Sequence of chain 1.D:
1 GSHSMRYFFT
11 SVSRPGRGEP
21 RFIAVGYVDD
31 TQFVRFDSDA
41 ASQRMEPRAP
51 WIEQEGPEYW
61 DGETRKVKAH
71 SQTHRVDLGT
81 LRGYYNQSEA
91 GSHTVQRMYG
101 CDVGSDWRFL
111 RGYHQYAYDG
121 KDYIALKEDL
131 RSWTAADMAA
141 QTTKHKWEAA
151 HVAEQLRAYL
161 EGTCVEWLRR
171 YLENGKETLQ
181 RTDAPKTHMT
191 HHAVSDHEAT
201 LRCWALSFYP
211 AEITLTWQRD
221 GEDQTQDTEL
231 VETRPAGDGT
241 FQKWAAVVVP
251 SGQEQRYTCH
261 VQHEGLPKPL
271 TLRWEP

This protein binds this small molecule.
Small molecule (SMILES): CC[C@H](C)[C@H](N)C(=O)N[C@@H](CC(C)C)C(=O)N[C@@H](C)C(=O)N[C@@H](CCCCN)C(=O)N[C@@H](Cc1ccccc1)C(=O)N[C@@H](CC(C)C)C(=O)N[C@@H](Cc1cnc[nH]1)C(=O)N[C@@H](CCC(=O)O)C(=O)N[C@@H](CC(C)C)C(=O)O

Binding-site contacts:
Ligand atom O contacts residue LYS66 of chain 1.D at 3.0 Å (salt-bridge).
Ligand atom O contacts residue TYR84 of chain 1.D at 3.3 Å (h-bond).
Ligand atom CB contacts residue TYR99 of chain 1.D at 3.4 Å (hydrophobic).
Ligand atom N contacts residue TYR7 of chain 1.D at 3.0 Å (h-bond).
Ligand atom O contacts residue LYS66 of chain 1.D at 3.5 Å.
Ligand atom N contacts residue TYR99 of chain 1.D at 3.0 Å (h-bond).
Ligand atom CG1 contacts residue TRP167 of chain 1.D at 3.6 Å (hydrophobic).
Ligand atom O contacts residue TYR159 of chain 1.D at 2.6 Å (h-bond).
Ligand atom CG contacts residue GLU63 of chain 1.D at 3.6 Å.
Ligand atom N contacts residue GLU63 of chain 1.D at 3.0 Å (salt-bridge).
Ligand atom C contacts residue TYR7 of chain 1.D at 3.2 Å (hydrophobic).
Ligand atom CZ contacts residue GLN155 of chain 1.D at 3.1 Å.
Ligand atom O contacts residue HIS70 of chain 1.D at 3.3 Å (h-bond).
Ligand atom CD2 contacts residue ASP77 of chain 1.D at 3.4 Å.
Ligand atom CG2 contacts residue TYR59 of chain 1.D at 3.4 Å (hydrophobic).
Ligand atom O contacts residue TYR7 of chain 1.D at 3.4 Å.
Ligand atom ND1 contacts residue EDO1 of chain 1.SA at 3.5 Å (h-bond).
Ligand atom CA contacts residue ASP77 of chain 1.D at 3.5 Å.
Ligand atom N contacts residue ASP77 of chain 1.D at 2.8 Å (salt-bridge).
Ligand atom C contacts residue EDO1 of chain 1.SA at 3.5 Å.
Ligand atom CD1 contacts residue VAL67 of chain 1.D at 3.5 Å (hydrophobic).
Ligand atom CG2 contacts residue TYR171 of chain 1.D at 3.5 Å (hydrophobic).
Ligand atom CG2 contacts residue GLU63 of chain 1.D at 3.4 Å.
Ligand atom CD2 contacts residue TYR7 of chain 1.D at 3.4 Å (hydrophobic).
Ligand atom CA contacts residue GLU63 of chain 1.D at 3.4 Å.
Ligand atom CE2 contacts residue GLN155 of chain 1.D at 3.2 Å.
Ligand atom CD1 contacts residue TRP167 of chain 1.D at 3.3 Å (hydrophobic).
Ligand atom CD1 contacts residue TYR116 of chain 1.D at 3.5 Å (hydrophobic).
Ligand atom O contacts residue TRP147 of chain 1.D at 3.0 Å (h-bond).
Ligand atom O contacts residue LYS146 of chain 1.D at 3.4 Å.
Ligand atom O contacts residue THR143 of chain 1.D at 3.0 Å (h-bond).
Ligand atom O contacts residue EDO1 of chain 1.SA at 2.6 Å (h-bond).
Ligand atom CD1 contacts residue MET45 of chain 1.D at 3.6 Å (hydrophobic).
Ligand atom N contacts residue TYR7 of chain 1.D at 3.6 Å (h-bond).
Ligand atom CD1 contacts residue HIS70 of chain 1.D at 3.5 Å.
Ligand atom CA contacts residue EDO1 of chain 1.SA at 3.4 Å.
Ligand atom N contacts residue TYR171 of chain 1.D at 2.9 Å (h-bond).
Ligand atom N contacts residue EDO1 of chain 1.SA at 2.9 Å (h-bond).
Ligand atom CE1 contacts residue GLN155 of chain 1.D at 2.9 Å.
Ligand atom CA contacts residue TYR7 of chain 1.D at 3.1 Å (hydrophobic).